Sequence of chain 1.A:
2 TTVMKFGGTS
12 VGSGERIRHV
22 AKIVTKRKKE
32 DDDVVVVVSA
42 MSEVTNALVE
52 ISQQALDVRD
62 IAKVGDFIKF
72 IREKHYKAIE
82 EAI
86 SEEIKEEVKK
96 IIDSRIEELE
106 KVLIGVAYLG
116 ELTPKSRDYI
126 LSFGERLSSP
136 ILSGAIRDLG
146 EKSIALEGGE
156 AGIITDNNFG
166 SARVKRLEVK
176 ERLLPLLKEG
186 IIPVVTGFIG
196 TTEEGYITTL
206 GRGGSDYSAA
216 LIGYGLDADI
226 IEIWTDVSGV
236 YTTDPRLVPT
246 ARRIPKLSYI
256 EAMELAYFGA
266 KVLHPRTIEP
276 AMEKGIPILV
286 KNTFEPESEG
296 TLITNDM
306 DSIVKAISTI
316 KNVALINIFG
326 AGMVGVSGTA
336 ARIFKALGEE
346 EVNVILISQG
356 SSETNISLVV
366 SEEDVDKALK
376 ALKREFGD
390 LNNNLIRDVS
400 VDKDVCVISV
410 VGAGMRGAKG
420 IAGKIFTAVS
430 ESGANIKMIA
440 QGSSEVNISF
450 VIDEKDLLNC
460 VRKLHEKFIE

A small-molecule ligand and the protein it binds are described below.
Small molecule (SMILES): C[C@@H](O)[C@H](N)C(=O)O

Sequence of chain 1.B:
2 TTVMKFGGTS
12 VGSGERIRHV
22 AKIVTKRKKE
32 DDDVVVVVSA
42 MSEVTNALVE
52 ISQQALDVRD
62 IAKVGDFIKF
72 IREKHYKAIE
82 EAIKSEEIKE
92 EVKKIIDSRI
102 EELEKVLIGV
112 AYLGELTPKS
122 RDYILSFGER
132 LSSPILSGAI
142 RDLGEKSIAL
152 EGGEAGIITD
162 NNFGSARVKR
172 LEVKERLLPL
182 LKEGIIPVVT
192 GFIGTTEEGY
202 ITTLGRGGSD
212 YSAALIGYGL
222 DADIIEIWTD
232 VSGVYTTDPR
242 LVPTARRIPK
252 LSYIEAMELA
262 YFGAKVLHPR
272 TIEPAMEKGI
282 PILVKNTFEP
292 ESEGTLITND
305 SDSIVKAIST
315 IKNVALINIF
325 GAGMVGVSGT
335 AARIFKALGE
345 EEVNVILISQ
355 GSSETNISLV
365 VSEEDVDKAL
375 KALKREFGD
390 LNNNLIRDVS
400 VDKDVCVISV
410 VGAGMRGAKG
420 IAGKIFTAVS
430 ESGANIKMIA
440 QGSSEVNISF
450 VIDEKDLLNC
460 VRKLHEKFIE

Binding-site contacts:
Ligand atom CB contacts residue GLU444 of chain 1.A at 4.0 Å.
Ligand atom O contacts residue LYS418 of chain 1.A at 4.3 Å.
Ligand atom N contacts residue GLY416 of chain 1.A at 3.9 Å.
Ligand atom C contacts residue GLY419 of chain 1.A at 4.0 Å.
Ligand atom C contacts residue ILE435 of chain 1.B at 3.9 Å (hydrophobic).
Ligand atom N contacts residue ASN434 of chain 1.B at 2.4 Å (h-bond).
Ligand atom O contacts residue ALA417 of chain 1.A at 4.0 Å.
Ligand atom O contacts residue ASN434 of chain 1.B at 3.8 Å.
Ligand atom N contacts residue ILE435 of chain 1.B at 3.5 Å (h-bond).
Ligand atom OG1 contacts residue GLU444 of chain 1.A at 3.5 Å.
Ligand atom C contacts residue ALA417 of chain 1.A at 3.4 Å (hydrophobic).
Ligand atom OXT contacts residue ILE420 of chain 1.A at 3.1 Å (h-bond).
Ligand atom CA contacts residue ILE435 of chain 1.B at 3.8 Å (hydrophobic).
Ligand atom OXT contacts residue ALA417 of chain 1.A at 3.4 Å (h-bond).
Ligand atom CB contacts residue ILE435 of chain 1.B at 3.3 Å (hydrophobic).
Ligand atom CA contacts residue GLU444 of chain 1.A at 3.8 Å.
Ligand atom C contacts residue ALA421 of chain 1.A at 4.1 Å (hydrophobic).
Ligand atom N contacts residue GLU444 of chain 1.A at 2.7 Å (salt-bridge).
Ligand atom CA contacts residue ILE420 of chain 1.A at 3.8 Å (hydrophobic).
Ligand atom CG2 contacts residue ILE447 of chain 1.A at 4.2 Å (hydrophobic).
Ligand atom O contacts residue ILE435 of chain 1.B at 2.9 Å (h-bond).
Ligand atom C contacts residue ILE420 of chain 1.A at 4.0 Å (hydrophobic).
Ligand atom N contacts residue ALA417 of chain 1.A at 3.7 Å.
Ligand atom CG2 contacts residue ALA421 of chain 1.A at 3.3 Å (hydrophobic).
Ligand atom C contacts residue ASN434 of chain 1.B at 4.2 Å.
Ligand atom OXT contacts residue GLY419 of chain 1.A at 3.5 Å (h-bond).
Ligand atom CB contacts residue GLN440 of chain 1.A at 3.6 Å.
Ligand atom OG1 contacts residue GLN440 of chain 1.A at 3.5 Å (h-bond).
Ligand atom CA contacts residue ALA417 of chain 1.A at 3.6 Å (hydrophobic).
Ligand atom CA contacts residue MET414 of chain 1.A at 3.9 Å (hydrophobic).
Ligand atom O contacts residue GLY419 of chain 1.A at 4.1 Å.
Ligand atom OXT contacts residue ALA421 of chain 1.A at 3.0 Å (h-bond).
Ligand atom N contacts residue MET414 of chain 1.A at 3.6 Å.
Ligand atom CA contacts residue ASN434 of chain 1.B at 3.8 Å.
Ligand atom OG1 contacts residue ILE435 of chain 1.B at 4.3 Å.
Ligand atom OG1 contacts residue ILE420 of chain 1.A at 4.0 Å.
Ligand atom CG2 contacts residue ILE435 of chain 1.B at 3.7 Å (hydrophobic).
Ligand atom OG1 contacts residue ILE447 of chain 1.A at 4.1 Å.
Ligand atom CG2 contacts residue GLN440 of chain 1.A at 2.9 Å.
Ligand atom OG1 contacts residue MET414 of chain 1.A at 4.0 Å.